Sequence of chain 1.A:
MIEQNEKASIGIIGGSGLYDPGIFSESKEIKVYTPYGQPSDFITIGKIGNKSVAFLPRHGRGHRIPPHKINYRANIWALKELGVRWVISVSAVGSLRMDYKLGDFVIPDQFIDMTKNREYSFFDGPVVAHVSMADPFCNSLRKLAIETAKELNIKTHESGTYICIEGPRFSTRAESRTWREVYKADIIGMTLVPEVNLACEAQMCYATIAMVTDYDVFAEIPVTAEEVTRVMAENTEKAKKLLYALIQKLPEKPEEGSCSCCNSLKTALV

Binding-site contacts:
Ligand atom N3 contacts residue MET190 of chain 1.C at 3.7 Å.
Ligand atom C2 contacts residue MET190 of chain 1.C at 3.7 Å (hydrophobic).
Ligand atom O3' contacts residue SO41 of chain 1.O at 2.6 Å (h-bond).
Ligand atom C4' contacts residue SO41 of chain 1.O at 3.6 Å.
Ligand atom C5 contacts residue ILE188 of chain 1.C at 3.8 Å (hydrophobic).
Ligand atom C5 contacts residue GLY94 of chain 1.C at 3.6 Å.
Ligand atom C1' contacts residue ALA92 of chain 1.C at 3.4 Å (hydrophobic).
Ligand atom C8 contacts residue ASP214 of chain 1.C at 3.4 Å.
Ligand atom S5' contacts residue VAL228 of chain 1.C at 3.8 Å.
Ligand atom N1 contacts residue ILE188 of chain 1.C at 3.6 Å.
Ligand atom C3' contacts residue SO41 of chain 1.O at 3.4 Å.
Ligand atom C8 contacts residue ALA92 of chain 1.C at 3.8 Å (hydrophobic).
Ligand atom N6 contacts residue ASP216 of chain 1.C at 2.9 Å (salt-bridge).
Ligand atom CS contacts residue SER16 of chain 1.C at 3.6 Å.
Ligand atom N1 contacts residue PHE170 of chain 1.C at 3.7 Å.
Ligand atom N7 contacts residue VAL93 of chain 1.C at 3.6 Å.
Ligand atom C8 contacts residue THR213 of chain 1.C at 3.8 Å.
Ligand atom N6 contacts residue ILE188 of chain 1.C at 3.5 Å.
Ligand atom N7 contacts residue GLY94 of chain 1.C at 3.3 Å (h-bond).
Ligand atom C2' contacts residue SO41 of chain 1.O at 3.8 Å.
Ligand atom C5' contacts residue HIS130 of chain 1.A at 3.2 Å.
Ligand atom O3' contacts residue HIS59 of chain 1.C at 3.6 Å.
Ligand atom O3' contacts residue PRO67 of chain 1.C at 3.6 Å.
Ligand atom N3 contacts residue GLY189 of chain 1.C at 3.5 Å.
Ligand atom S5' contacts residue HIS130 of chain 1.A at 3.8 Å.
Ligand atom N6 contacts residue GLY94 of chain 1.C at 3.6 Å.
Ligand atom N9 contacts residue ALA92 of chain 1.C at 3.7 Å.
Ligand atom C8 contacts residue VAL228 of chain 1.C at 3.8 Å (hydrophobic).
Ligand atom O2' contacts residue MET190 of chain 1.C at 3.0 Å (h-bond).
Ligand atom C4 contacts residue ILE188 of chain 1.C at 3.8 Å (hydrophobic).
Ligand atom C5 contacts residue ASP214 of chain 1.C at 3.7 Å.
Ligand atom N6 contacts residue ASP214 of chain 1.C at 2.9 Å (salt-bridge).
Ligand atom O2' contacts residue GLY189 of chain 1.C at 3.8 Å.
Ligand atom C6 contacts residue ILE188 of chain 1.C at 3.6 Å (hydrophobic).
Ligand atom N7 contacts residue ASP214 of chain 1.C at 2.6 Å (salt-bridge).
Ligand atom C2' contacts residue MET190 of chain 1.C at 3.8 Å (hydrophobic).
Ligand atom O2' contacts residue SO41 of chain 1.O at 2.9 Å (h-bond).
Ligand atom CS contacts residue VAL270 of chain 1.A at 3.8 Å (hydrophobic).
Ligand atom C5 contacts residue PHE170 of chain 1.C at 3.8 Å (hydrophobic).
Ligand atom C4' contacts residue SER16 of chain 1.C at 3.7 Å.

The small molecule below binds the protein below.
Small molecule (SMILES): CSC[C@H]1O[C@@H](n2cnc3c(N)ncnc32)[C@H](O)[C@@H]1O

Sequence of chain 1.C:
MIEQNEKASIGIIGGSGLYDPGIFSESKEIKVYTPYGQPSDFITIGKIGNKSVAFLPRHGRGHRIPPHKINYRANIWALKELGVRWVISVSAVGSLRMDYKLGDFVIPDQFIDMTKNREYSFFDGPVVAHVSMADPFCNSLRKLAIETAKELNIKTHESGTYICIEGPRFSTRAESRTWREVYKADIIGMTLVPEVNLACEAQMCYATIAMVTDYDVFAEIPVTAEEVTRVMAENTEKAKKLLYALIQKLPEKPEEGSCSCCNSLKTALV